Sequence of chain 1.A:
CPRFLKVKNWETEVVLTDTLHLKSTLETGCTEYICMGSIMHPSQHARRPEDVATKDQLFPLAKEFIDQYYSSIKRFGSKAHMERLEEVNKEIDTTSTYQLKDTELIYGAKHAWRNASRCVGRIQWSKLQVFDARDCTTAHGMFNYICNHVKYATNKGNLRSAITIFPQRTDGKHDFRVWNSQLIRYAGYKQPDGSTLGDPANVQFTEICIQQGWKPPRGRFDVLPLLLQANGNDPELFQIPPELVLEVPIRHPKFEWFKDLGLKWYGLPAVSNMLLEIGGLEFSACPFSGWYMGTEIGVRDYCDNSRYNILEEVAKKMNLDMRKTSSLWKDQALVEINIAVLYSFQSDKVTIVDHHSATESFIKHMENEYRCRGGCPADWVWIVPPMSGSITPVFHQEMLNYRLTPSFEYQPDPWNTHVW

Binding-site contacts:
Ligand atom CZ contacts residue HEM1 of chain 1.F at 4.1 Å.
Ligand atom CZ contacts residue TRP291 of chain 1.A at 4.0 Å (hydrophobic).
Ligand atom CD contacts residue VAL271 of chain 1.A at 3.6 Å (hydrophobic).
Ligand atom NH2 contacts residue PRO269 of chain 1.A at 3.9 Å.
Ligand atom CB contacts residue GLU296 of chain 1.A at 3.0 Å.
Ligand atom O contacts residue ASP301 of chain 1.A at 2.8 Å (salt-bridge).
Ligand atom CA contacts residue GLU296 of chain 1.A at 3.3 Å.
Ligand atom NH2 contacts residue GLY290 of chain 1.A at 4.0 Å.
Ligand atom C contacts residue ASP301 of chain 1.A at 3.6 Å.
Ligand atom CZ contacts residue GLU296 of chain 1.A at 3.8 Å.
Ligand atom O contacts residue TYR292 of chain 1.A at 3.4 Å.
Ligand atom NH1 contacts residue HEM1 of chain 1.F at 3.4 Å.
Ligand atom C contacts residue TYR292 of chain 1.A at 3.5 Å (hydrophobic).
Ligand atom C contacts residue GLN182 of chain 1.A at 3.5 Å.
Ligand atom CG contacts residue GLU296 of chain 1.A at 3.3 Å.
Ligand atom CG contacts residue HEM1 of chain 1.F at 4.0 Å.
Ligand atom CD contacts residue PRO269 of chain 1.A at 4.1 Å (hydrophobic).
Ligand atom OXT contacts residue TYR266 of chain 1.A at 3.5 Å (h-bond).
Ligand atom CA contacts residue GLN182 of chain 1.A at 3.5 Å.
Ligand atom NH1 contacts residue TYR292 of chain 1.A at 4.1 Å.
Ligand atom O contacts residue GLU296 of chain 1.A at 3.5 Å (salt-bridge).
Ligand atom NH1 contacts residue GLU296 of chain 1.A at 3.0 Å (salt-bridge).
Ligand atom NE contacts residue PRO269 of chain 1.A at 3.9 Å.
Ligand atom CG contacts residue VAL271 of chain 1.A at 3.8 Å (hydrophobic).
Ligand atom OXT contacts residue GLN182 of chain 1.A at 2.9 Å (h-bond).
Ligand atom CD contacts residue GLU296 of chain 1.A at 3.7 Å.
Ligand atom OXT contacts residue TYR292 of chain 1.A at 2.8 Å (h-bond).
Ligand atom CA contacts residue HEM1 of chain 1.F at 4.0 Å.
Ligand atom CB contacts residue GLN182 of chain 1.A at 3.6 Å.
Ligand atom C contacts residue GLU296 of chain 1.A at 4.0 Å.
Ligand atom NH1 contacts residue TRP291 of chain 1.A at 3.0 Å (h-bond).
Ligand atom NH1 contacts residue PRO269 of chain 1.A at 4.0 Å.
Ligand atom NE contacts residue GLU296 of chain 1.A at 2.9 Å (salt-bridge).
Ligand atom N contacts residue HEM1 of chain 1.F at 3.0 Å (h-bond).
Ligand atom CZ contacts residue PRO269 of chain 1.A at 3.9 Å (hydrophobic).
Ligand atom CB contacts residue TYR292 of chain 1.A at 4.0 Å (hydrophobic).
Ligand atom OXT contacts residue ASP301 of chain 1.A at 3.7 Å.
Ligand atom NH2 contacts residue HEM1 of chain 1.F at 3.9 Å.
Ligand atom N contacts residue GLU296 of chain 1.A at 2.6 Å (salt-bridge).
Ligand atom CB contacts residue PRO269 of chain 1.A at 4.0 Å (hydrophobic).

This protein binds this small molecule.
Small molecule (SMILES): NC(=[NH2+])NCCC[C@H](N)C(=O)O